Sequence of chain 1.D:
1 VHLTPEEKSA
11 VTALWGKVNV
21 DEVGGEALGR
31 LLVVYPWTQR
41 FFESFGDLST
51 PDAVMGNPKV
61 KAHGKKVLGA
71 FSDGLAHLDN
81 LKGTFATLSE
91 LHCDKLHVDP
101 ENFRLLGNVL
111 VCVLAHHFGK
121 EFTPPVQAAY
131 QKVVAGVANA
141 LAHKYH

A protein and the small-molecule ligand that binds it are described below.
Small molecule (SMILES): C=CC1=C(C)C2=[N+]3C1=Cc1c(C)c(CCC(=O)O)c4n1[Mg@@]31n3c(c(C)c(C=C)c3=C2)=CC2=[N+]1C(=C4)C(CCC(=O)O)=C2C

Binding-site contacts:
Ligand atom CBB contacts residue LEU106 of chain 1.D at 3.6 Å (hydrophobic).
Ligand atom CMB contacts residue PHE71 of chain 1.D at 3.9 Å (hydrophobic).
Ligand atom CAC contacts residue PHE41 of chain 1.D at 3.8 Å (hydrophobic).
Ligand atom C4D contacts residue LEU96 of chain 1.D at 3.7 Å (hydrophobic).
Ligand atom C1D contacts residue HIS63 of chain 1.D at 3.6 Å.
Ligand atom C3D contacts residue LEU96 of chain 1.D at 3.7 Å (hydrophobic).
Ligand atom ND contacts residue HIS63 of chain 1.D at 3.3 Å (h-bond).
Ligand atom CAB contacts residue LEU106 of chain 1.D at 3.8 Å (hydrophobic).
Ligand atom CBC contacts residue LEU31 of chain 1.D at 3.8 Å (hydrophobic).
Ligand atom CBA contacts residue LEU91 of chain 1.D at 3.9 Å (hydrophobic).
Ligand atom CAA contacts residue LYS66 of chain 1.D at 3.8 Å.
Ligand atom C1B contacts residue VAL67 of chain 1.D at 3.9 Å (hydrophobic).
Ligand atom C2D contacts residue HIS63 of chain 1.D at 3.8 Å.
Ligand atom CBC contacts residue PHE42 of chain 1.D at 3.8 Å (hydrophobic).
Ligand atom MG contacts residue HIS92 of chain 1.D at 2.2 Å.
Ligand atom C4A contacts residue HIS92 of chain 1.D at 3.8 Å.
Ligand atom C3B contacts residue VAL67 of chain 1.D at 3.8 Å (hydrophobic).
Ligand atom CMD contacts residue PHE42 of chain 1.D at 3.8 Å (hydrophobic).
Ligand atom CHA contacts residue HIS63 of chain 1.D at 3.4 Å.
Ligand atom NC contacts residue HIS92 of chain 1.D at 3.3 Å (h-bond).
Ligand atom CHC contacts residue LEU106 of chain 1.D at 3.9 Å (hydrophobic).
Ligand atom CMB contacts residue VAL67 of chain 1.D at 3.6 Å (hydrophobic).
Ligand atom ND contacts residue HIS92 of chain 1.D at 3.3 Å (h-bond).
Ligand atom C4B contacts residue VAL67 of chain 1.D at 3.8 Å (hydrophobic).
Ligand atom C3B contacts residue LEU141 of chain 1.D at 3.7 Å (hydrophobic).
Ligand atom CHC contacts residue PHE103 of chain 1.D at 3.7 Å (hydrophobic).
Ligand atom C4D contacts residue HIS63 of chain 1.D at 3.3 Å.
Ligand atom C1C contacts residue PHE103 of chain 1.D at 3.9 Å (hydrophobic).
Ligand atom CMA contacts residue ALA70 of chain 1.D at 3.6 Å (hydrophobic).
Ligand atom NB contacts residue VAL67 of chain 1.D at 3.7 Å.
Ligand atom CMC contacts residue ASN102 of chain 1.D at 3.5 Å.
Ligand atom CAB contacts residue LEU141 of chain 1.D at 3.5 Å (hydrophobic).
Ligand atom C3D contacts residue HIS63 of chain 1.D at 3.6 Å.
Ligand atom NB contacts residue HIS92 of chain 1.D at 3.3 Å (h-bond).
Ligand atom CMD contacts residue PHE41 of chain 1.D at 3.7 Å (hydrophobic).
Ligand atom CHD contacts residue PHE42 of chain 1.D at 3.9 Å (hydrophobic).
Ligand atom CBD contacts residue HIS63 of chain 1.D at 3.6 Å.
Ligand atom CMB contacts residue ALA70 of chain 1.D at 3.8 Å (hydrophobic).
Ligand atom NA contacts residue HIS92 of chain 1.D at 3.2 Å (h-bond).
Ligand atom C1A contacts residue HIS63 of chain 1.D at 3.8 Å.